Sequence of chain 1.C:
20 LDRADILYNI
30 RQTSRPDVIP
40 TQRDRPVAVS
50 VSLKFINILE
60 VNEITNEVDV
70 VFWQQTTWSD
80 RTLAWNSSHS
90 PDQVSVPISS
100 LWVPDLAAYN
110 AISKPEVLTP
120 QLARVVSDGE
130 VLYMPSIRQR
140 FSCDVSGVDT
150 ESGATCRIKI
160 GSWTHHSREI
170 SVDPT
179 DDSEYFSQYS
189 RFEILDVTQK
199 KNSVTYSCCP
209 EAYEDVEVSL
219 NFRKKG

The small molecule below binds the protein below.
Small molecule (SMILES): CC(=O)N[C@@H]1[C@@H](O)[C@H](O)[C@@H](CO)O[C@H]1O

Binding-site contacts:
Ligand atom C2 contacts residue ASN85 of chain 1.C at 2.4 Å.
Ligand atom C7 contacts residue ASN85 of chain 1.C at 3.1 Å.
Ligand atom O5 contacts residue ASN85 of chain 1.C at 2.4 Å (h-bond).
Ligand atom C1 contacts residue SER87 of chain 1.C at 3.9 Å.
Ligand atom C5 contacts residue ASN85 of chain 1.C at 3.7 Å.
Ligand atom N2 contacts residue ASN85 of chain 1.C at 3.1 Å (h-bond).
Ligand atom O7 contacts residue ASN85 of chain 1.C at 2.5 Å (h-bond).
Ligand atom O6 contacts residue SER87 of chain 1.C at 3.9 Å.
Ligand atom C3 contacts residue ASN85 of chain 1.C at 3.8 Å.
Ligand atom C1 contacts residue ASN85 of chain 1.C at 1.4 Å.
Ligand atom C6 contacts residue SER87 of chain 1.C at 3.4 Å.
Ligand atom O5 contacts residue SER87 of chain 1.C at 2.9 Å (h-bond).
Ligand atom C5 contacts residue SER87 of chain 1.C at 3.6 Å.
Ligand atom C4 contacts residue ASN85 of chain 1.C at 4.1 Å.